Sequence of chain 2.A:
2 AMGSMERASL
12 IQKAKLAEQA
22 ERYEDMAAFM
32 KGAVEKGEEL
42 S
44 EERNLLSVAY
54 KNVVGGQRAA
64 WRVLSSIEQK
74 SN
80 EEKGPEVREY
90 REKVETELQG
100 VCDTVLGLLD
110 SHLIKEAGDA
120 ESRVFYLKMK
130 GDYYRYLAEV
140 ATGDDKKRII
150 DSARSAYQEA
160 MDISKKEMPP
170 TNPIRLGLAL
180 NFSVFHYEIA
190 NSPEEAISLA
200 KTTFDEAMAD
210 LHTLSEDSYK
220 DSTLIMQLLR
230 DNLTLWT

Binding-site contacts:
Ligand atom N contacts residue ASN180 of chain 2.A at 2.9 Å (h-bond).
Ligand atom NH2 contacts residue PEG1 of chain 2.H at 2.7 Å (h-bond).
Ligand atom CB contacts residue PEG1 of chain 2.H at 3.3 Å.
Ligand atom N contacts residue PEG1 of chain 2.H at 2.9 Å (h-bond).
Ligand atom O contacts residue LEU179 of chain 2.A at 3.6 Å.
Ligand atom O3P contacts residue ARG134 of chain 2.A at 2.9 Å (salt-bridge).
Ligand atom CB contacts residue PEG1 of chain 2.H at 3.2 Å.
Ligand atom O2P contacts residue ARG134 of chain 2.A at 2.8 Å (salt-bridge).
Ligand atom NH1 contacts residue PEG1 of chain 2.H at 3.0 Å.
Ligand atom O contacts residue ASN231 of chain 2.A at 3.0 Å (h-bond).
Ligand atom O contacts residue LYS54 of chain 2.A at 3.6 Å.
Ligand atom CD contacts residue ASP220 of chain 2.A at 3.5 Å.
Ligand atom CA contacts residue GLU187 of chain 2.A at 3.4 Å.
Ligand atom O contacts residue VAL51 of chain 2.A at 3.2 Å.
Ligand atom CG contacts residue PEG1 of chain 2.H at 3.5 Å.
Ligand atom CG contacts residue GLU19 of chain 2.A at 3.5 Å.
Ligand atom C contacts residue VAL51 of chain 2.A at 3.6 Å (hydrophobic).
Ligand atom NH2 contacts residue ASP220 of chain 2.A at 2.9 Å (salt-bridge).
Ligand atom CA contacts residue PEG1 of chain 2.H at 3.5 Å.
Ligand atom NE contacts residue ASP220 of chain 2.A at 2.7 Å (salt-bridge).
Ligand atom N contacts residue GLU187 of chain 2.A at 2.6 Å (salt-bridge).
Ligand atom NH1 contacts residue LEU48 of chain 2.A at 3.4 Å.
Ligand atom CB contacts residue ASN180 of chain 2.A at 3.2 Å.
Ligand atom CB contacts residue LEU234 of chain 2.A at 3.4 Å (hydrophobic).
Ligand atom O2P contacts residue ARG61 of chain 2.A at 3.0 Å (salt-bridge).
Ligand atom OG contacts residue PEG1 of chain 2.H at 2.9 Å (h-bond).
Ligand atom CD contacts residue PEG1 of chain 2.H at 3.3 Å.
Ligand atom NH1 contacts residue GLU19 of chain 2.A at 2.8 Å (salt-bridge).
Ligand atom NE contacts residue GLU19 of chain 2.A at 2.8 Å (salt-bridge).
Ligand atom O contacts residue TQW1 of chain 2.C at 3.1 Å.
Ligand atom O1P contacts residue ARG61 of chain 2.A at 2.9 Å (salt-bridge).
Ligand atom N contacts residue PEG1 of chain 2.H at 2.7 Å.
Ligand atom CB contacts residue ASN231 of chain 2.A at 2.9 Å.
Ligand atom CA contacts residue ASN180 of chain 2.A at 3.4 Å.
Ligand atom N contacts residue ASN231 of chain 2.A at 3.0 Å (h-bond).
Ligand atom O3P contacts residue TYR135 of chain 2.A at 2.6 Å (h-bond).
Ligand atom N contacts residue LEU179 of chain 2.A at 3.5 Å.
Ligand atom O contacts residue VAL183 of chain 2.A at 3.5 Å.
Ligand atom C contacts residue ASN180 of chain 2.A at 3.6 Å.
Ligand atom NE contacts residue VAL51 of chain 2.A at 3.6 Å.

A protein and the small-molecule ligand that binds it are described below.
Small molecule (SMILES): CC[C@H](C)[C@H](NC(=O)[C@H](COP(=O)(O)O)NC(=O)CNC(=O)[C@H](C)N)C(=O)N1CCC[C@H]1C(=O)NCC(=O)N[C@@H](CCCN=C(N)N)C(=O)N[C@@H](CCCN=C(N)N)C(=O)N[C@@H](CO)C(=O)O